Binding-site contacts:
Ligand atom C3 contacts residue ASP243 of chain 1.C at 3.6 Å.
Ligand atom O2 contacts residue GLY286 of chain 1.C at 4.0 Å.
Ligand atom C2 contacts residue CA1 of chain 1.X at 4.2 Å.
Ligand atom O4 contacts residue TYR260 of chain 1.C at 3.7 Å.
Ligand atom C5 contacts residue ASP242 of chain 1.C at 4.1 Å.
Ligand atom O6 contacts residue TYR260 of chain 1.C at 4.3 Å.
Ligand atom O3 contacts residue CA1 of chain 1.X at 2.5 Å.
Ligand atom C3 contacts residue ASP242 of chain 1.C at 4.1 Å.
Ligand atom C3 contacts residue GLY286 of chain 1.C at 3.9 Å.
Ligand atom O4 contacts residue GLY287 of chain 1.C at 4.4 Å.
Ligand atom C4 contacts residue GLY286 of chain 1.C at 4.4 Å.
Ligand atom O4 contacts residue GLY286 of chain 1.C at 3.5 Å (h-bond).
Ligand atom O4 contacts residue CA1 of chain 1.X at 2.8 Å.
Ligand atom O5 contacts residue PRO288 of chain 1.C at 4.1 Å.
Ligand atom O3 contacts residue GLY286 of chain 1.C at 3.2 Å (h-bond).
Ligand atom C4 contacts residue PRO288 of chain 1.C at 4.3 Å (hydrophobic).
Ligand atom O3 contacts residue PRO288 of chain 1.C at 4.4 Å.
Ligand atom C4 contacts residue TYR260 of chain 1.C at 3.8 Å (hydrophobic).
Ligand atom C6 contacts residue PRO346 of chain 1.C at 4.0 Å (hydrophobic).
Ligand atom O6 contacts residue PRO346 of chain 1.C at 3.5 Å.
Ligand atom C5 contacts residue TYR260 of chain 1.C at 3.8 Å (hydrophobic).
Ligand atom C2 contacts residue GLY286 of chain 1.C at 3.6 Å.
Ligand atom O3 contacts residue ASP243 of chain 1.C at 2.6 Å (salt-bridge).
Ligand atom C3 contacts residue TYR260 of chain 1.C at 4.0 Å (hydrophobic).
Ligand atom C3 contacts residue TYR260 of chain 1.C at 4.4 Å (hydrophobic).
Ligand atom C4 contacts residue ASP242 of chain 1.C at 3.3 Å.
Ligand atom C4 contacts residue TYR260 of chain 1.C at 3.7 Å (hydrophobic).
Ligand atom O4 contacts residue PRO288 of chain 1.C at 2.9 Å (h-bond).
Ligand atom O3 contacts residue ASP242 of chain 1.C at 3.4 Å (salt-bridge).
Ligand atom C6 contacts residue TYR260 of chain 1.C at 4.4 Å (hydrophobic).
Ligand atom C4 contacts residue ASP243 of chain 1.C at 4.1 Å.
Ligand atom C3 contacts residue CA1 of chain 1.X at 3.6 Å.
Ligand atom C6 contacts residue ASP242 of chain 1.C at 3.6 Å.
Ligand atom C4 contacts residue CA1 of chain 1.X at 3.6 Å.
Ligand atom O4 contacts residue ASP242 of chain 1.C at 2.7 Å (salt-bridge).
Ligand atom O3 contacts residue TYR260 of chain 1.C at 3.8 Å.
Ligand atom C6 contacts residue PRO288 of chain 1.C at 4.3 Å (hydrophobic).

A small-molecule ligand and the protein it binds are described below.
Small molecule (SMILES): OC[C@H]1O[C@H](OC[C@H]2O[C@H](O)[C@H](O)[C@@H](O)[C@@H]2O)[C@H](O)[C@@H](O)[C@H]1O

Sequence of chain 1.C:
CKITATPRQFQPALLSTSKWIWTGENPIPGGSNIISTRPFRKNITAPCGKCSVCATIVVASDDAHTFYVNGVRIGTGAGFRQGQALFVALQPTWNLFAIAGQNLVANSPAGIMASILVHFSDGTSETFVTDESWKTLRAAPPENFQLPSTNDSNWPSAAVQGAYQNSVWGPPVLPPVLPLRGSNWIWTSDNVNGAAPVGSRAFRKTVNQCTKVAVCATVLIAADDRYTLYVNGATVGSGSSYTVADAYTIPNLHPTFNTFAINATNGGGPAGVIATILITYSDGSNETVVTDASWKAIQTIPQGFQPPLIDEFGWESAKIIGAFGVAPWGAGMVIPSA